This protein binds this small molecule.
Small molecule (SMILES): CC[C@@H]([C@H](C)O)n1ncn(-c2ccc(N3CCN(c4ccc(OC[C@@H]5CO[C@@](Cn6cncn6)(c6ccc(F)cc6F)C5)cc4)CC3)cc2)c1=O

Sequence of chain 1.A:
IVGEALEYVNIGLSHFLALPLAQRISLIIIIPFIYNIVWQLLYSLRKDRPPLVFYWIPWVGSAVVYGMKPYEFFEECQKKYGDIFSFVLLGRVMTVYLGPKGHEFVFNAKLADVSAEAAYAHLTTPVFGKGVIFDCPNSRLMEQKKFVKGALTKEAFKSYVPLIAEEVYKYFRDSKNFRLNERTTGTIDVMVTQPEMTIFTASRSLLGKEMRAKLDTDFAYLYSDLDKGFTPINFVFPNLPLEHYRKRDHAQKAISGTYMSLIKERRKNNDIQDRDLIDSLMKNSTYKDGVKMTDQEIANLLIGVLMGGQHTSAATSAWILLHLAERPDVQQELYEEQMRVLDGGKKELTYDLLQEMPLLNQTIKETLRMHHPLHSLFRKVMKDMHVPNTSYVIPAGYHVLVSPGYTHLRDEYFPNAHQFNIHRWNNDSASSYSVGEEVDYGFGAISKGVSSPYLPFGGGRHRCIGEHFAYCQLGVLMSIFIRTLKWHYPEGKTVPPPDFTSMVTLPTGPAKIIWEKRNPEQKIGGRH

Binding-site contacts:
Ligand atom CAN contacts residue GLY73 of chain 1.A at 3.5 Å.
Ligand atom CAK contacts residue MET509 of chain 1.A at 3.1 Å (hydrophobic).
Ligand atom CBN contacts residue GLY73 of chain 1.A at 3.6 Å.
Ligand atom CAM contacts residue PRO238 of chain 1.A at 3.8 Å (hydrophobic).
Ligand atom CAT contacts residue GLY73 of chain 1.A at 3.5 Å.
Ligand atom CAS contacts residue HEM1 of chain 1.B at 3.0 Å.
Ligand atom CBB contacts residue TYR126 of chain 1.A at 3.5 Å (hydrophobic).
Ligand atom CAQ contacts residue HEM1 of chain 1.B at 3.1 Å.
Ligand atom FAF contacts residue VAL311 of chain 1.A at 3.8 Å.
Ligand atom NBD contacts residue HEM1 of chain 1.B at 2.1 Å.
Ligand atom CAG contacts residue GLY310 of chain 1.A at 3.2 Å.
Ligand atom CAM contacts residue THR507 of chain 1.A at 3.3 Å.
Ligand atom CAP contacts residue GLY310 of chain 1.A at 3.7 Å.
Ligand atom CAY contacts residue HIS381 of chain 1.A at 3.6 Å.
Ligand atom NBF contacts residue ALA69 of chain 1.A at 3.0 Å (h-bond).
Ligand atom CAX contacts residue MET509 of chain 1.A at 3.7 Å (hydrophobic).
Ligand atom FAE contacts residue PHE134 of chain 1.A at 3.5 Å.
Ligand atom CBO contacts residue HEM1 of chain 1.B at 3.5 Å.
Ligand atom CAB contacts residue MET74 of chain 1.A at 3.5 Å (hydrophobic).
Ligand atom OBG contacts residue LEU129 of chain 1.A at 3.7 Å.
Ligand atom CAO contacts residue THR507 of chain 1.A at 3.6 Å.
Ligand atom FAE contacts residue GLY314 of chain 1.A at 3.7 Å.
Ligand atom OAC contacts residue THR507 of chain 1.A at 3.6 Å.
Ligand atom CAW contacts residue PHE384 of chain 1.A at 3.7 Å (hydrophobic).
Ligand atom CAL contacts residue TYR72 of chain 1.A at 3.5 Å (hydrophobic).
Ligand atom CAX contacts residue SER508 of chain 1.A at 3.5 Å.
Ligand atom CAZ contacts residue HIS381 of chain 1.A at 3.6 Å.
Ligand atom CAJ contacts residue SER382 of chain 1.A at 3.5 Å.
Ligand atom CAT contacts residue ALA69 of chain 1.A at 2.9 Å (hydrophobic).
Ligand atom OAD contacts residue VAL70 of chain 1.A at 3.3 Å.
Ligand atom FAF contacts residue GLY310 of chain 1.A at 3.2 Å.
Ligand atom FAE contacts residue PHE236 of chain 1.A at 3.3 Å.
Ligand atom CAZ contacts residue SER508 of chain 1.A at 3.3 Å.
Ligand atom CAG contacts residue PHE134 of chain 1.A at 3.5 Å (hydrophobic).
Ligand atom NBW contacts residue GLY73 of chain 1.A at 3.6 Å.
Ligand atom NBE contacts residue GLY314 of chain 1.A at 3.1 Å.
Ligand atom CAY contacts residue TYR72 of chain 1.A at 3.7 Å (hydrophobic).
Ligand atom CAI contacts residue LEU380 of chain 1.A at 3.6 Å (hydrophobic).
Ligand atom CAI contacts residue MET509 of chain 1.A at 3.7 Å (hydrophobic).
Ligand atom CAQ contacts residue GLY314 of chain 1.A at 3.4 Å.